Binding-site contacts:
Ligand atom C2 contacts residue ASP204 of chain 2.A at 3.1 Å.
Ligand atom N2 contacts residue ASP204 of chain 2.A at 2.9 Å (salt-bridge).
Ligand atom N2 contacts residue ASN140 of chain 2.A at 2.6 Å (h-bond).
Ligand atom C6 contacts residue PHE209 of chain 2.A at 3.7 Å (hydrophobic).
Ligand atom N8 contacts residue ASN140 of chain 2.A at 3.9 Å.
Ligand atom O4 contacts residue LYS240 of chain 2.A at 3.2 Å (salt-bridge).
Ligand atom N1 contacts residue ILE142 of chain 2.A at 3.9 Å.
Ligand atom C2 contacts residue MET165 of chain 2.A at 4.0 Å (hydrophobic).
Ligand atom C9 contacts residue ARG274 of chain 2.A at 3.6 Å.
Ligand atom N2 contacts residue LEU234 of chain 2.A at 3.8 Å.
Ligand atom C7 contacts residue SO41 of chain 2.D at 3.6 Å.
Ligand atom C7 contacts residue ILE142 of chain 2.A at 4.0 Å (hydrophobic).
Ligand atom C4 contacts residue MET165 of chain 2.A at 3.8 Å (hydrophobic).
Ligand atom N8 contacts residue ILE142 of chain 2.A at 3.4 Å.
Ligand atom N5 contacts residue ARG274 of chain 2.A at 3.2 Å (salt-bridge).
Ligand atom C2 contacts residue ASN140 of chain 2.A at 3.4 Å.
Ligand atom C4 contacts residue ASP204 of chain 2.A at 3.7 Å.
Ligand atom C6A contacts residue SO41 of chain 2.D at 3.1 Å.
Ligand atom C6A contacts residue ARG274 of chain 2.A at 3.8 Å.
Ligand atom N1 contacts residue ASN140 of chain 2.A at 2.9 Å (h-bond).
Ligand atom C10 contacts residue ARG274 of chain 2.A at 3.5 Å.
Ligand atom C2 contacts residue ARG274 of chain 2.A at 4.0 Å.
Ligand atom N3 contacts residue MET165 of chain 2.A at 3.8 Å.
Ligand atom O4 contacts residue ASP204 of chain 2.A at 4.0 Å.
Ligand atom N5 contacts residue LYS240 of chain 2.A at 3.5 Å (salt-bridge).
Ligand atom N2 contacts residue ILE163 of chain 2.A at 3.7 Å.
Ligand atom N8 contacts residue ASP121 of chain 2.A at 3.2 Å (salt-bridge).
Ligand atom N1 contacts residue ARG274 of chain 2.A at 3.9 Å.
Ligand atom N5 contacts residue PHE209 of chain 2.A at 3.6 Å.
Ligand atom O4 contacts residue GLY236 of chain 2.A at 3.0 Å (h-bond).
Ligand atom N3 contacts residue ASP204 of chain 2.A at 2.6 Å (salt-bridge).
Ligand atom C6 contacts residue ARG274 of chain 2.A at 3.2 Å.
Ligand atom C6A contacts residue PHE209 of chain 2.A at 3.8 Å (hydrophobic).
Ligand atom C7 contacts residue ASP121 of chain 2.A at 3.3 Å.
Ligand atom C10 contacts residue PHE209 of chain 2.A at 4.0 Å (hydrophobic).
Ligand atom C6 contacts residue SO41 of chain 2.D at 3.6 Å.
Ligand atom N8 contacts residue ARG274 of chain 2.A at 3.5 Å.
Ligand atom C7 contacts residue ARG274 of chain 2.A at 3.4 Å.
Ligand atom C9 contacts residue ILE142 of chain 2.A at 3.7 Å (hydrophobic).
Ligand atom C9 contacts residue ASN140 of chain 2.A at 3.8 Å.

A small-molecule ligand and the protein it binds are described below.
Small molecule (SMILES): C=C1CN=c2nc(N)[nH]c(=O)c2=N1

Sequence of chain 2.A:
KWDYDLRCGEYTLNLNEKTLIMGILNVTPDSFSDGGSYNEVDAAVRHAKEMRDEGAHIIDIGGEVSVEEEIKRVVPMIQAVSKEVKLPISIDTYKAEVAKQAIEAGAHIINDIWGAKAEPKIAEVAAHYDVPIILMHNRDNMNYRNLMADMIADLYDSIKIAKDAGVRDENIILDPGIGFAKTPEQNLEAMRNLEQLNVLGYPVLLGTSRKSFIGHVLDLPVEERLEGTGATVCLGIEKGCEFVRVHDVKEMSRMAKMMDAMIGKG